Sequence of chain 1.B:
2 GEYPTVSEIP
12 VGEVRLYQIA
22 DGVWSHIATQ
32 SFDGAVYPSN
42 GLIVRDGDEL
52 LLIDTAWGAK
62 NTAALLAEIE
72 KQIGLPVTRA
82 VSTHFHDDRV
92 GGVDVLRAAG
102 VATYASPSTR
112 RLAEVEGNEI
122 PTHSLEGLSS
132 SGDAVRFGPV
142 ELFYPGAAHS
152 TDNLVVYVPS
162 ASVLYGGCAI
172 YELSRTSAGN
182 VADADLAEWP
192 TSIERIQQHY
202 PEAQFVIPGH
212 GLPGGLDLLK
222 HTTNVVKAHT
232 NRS

A protein and the small-molecule ligand that binds it are described below.
Small molecule (SMILES): C[C@H](CS)C(=O)N[C@@H](Cc1c[nH]c2ccccc12)C(=O)O

Binding-site contacts:
Ligand atom O04 contacts residue ARG176 of chain 1.B at 3.1 Å (salt-bridge).
Ligand atom C14 contacts residue TYR38 of chain 1.B at 3.9 Å (hydrophobic).
Ligand atom S20 contacts residue ASP89 of chain 1.B at 3.5 Å (salt-bridge).
Ligand atom C21 contacts residue TRP58 of chain 1.B at 3.4 Å (hydrophobic).
Ligand atom O05 contacts residue ARG176 of chain 1.B at 3.2 Å (salt-bridge).
Ligand atom C19 contacts residue ZN1 of chain 1.K at 3.3 Å.
Ligand atom N10 contacts residue ARG176 of chain 1.B at 3.6 Å.
Ligand atom C18 contacts residue ZN1 of chain 1.K at 3.9 Å.
Ligand atom C15 contacts residue TYR38 of chain 1.B at 3.7 Å (hydrophobic).
Ligand atom C12 contacts residue TYR38 of chain 1.B at 3.8 Å (hydrophobic).
Ligand atom C03 contacts residue ARG176 of chain 1.B at 3.5 Å.
Ligand atom C19 contacts residue ZN1 of chain 1.J at 3.3 Å.
Ligand atom S20 contacts residue CYS169 of chain 1.B at 4.0 Å.
Ligand atom C12 contacts residue ARG176 of chain 1.B at 4.0 Å.
Ligand atom C15 contacts residue ARG176 of chain 1.B at 4.0 Å.
Ligand atom N01 contacts residue ASN181 of chain 1.B at 3.6 Å.
Ligand atom C08 contacts residue ARG176 of chain 1.B at 3.8 Å.
Ligand atom S20 contacts residue ZN1 of chain 1.J at 2.3 Å.
Ligand atom C07 contacts residue ARG176 of chain 1.B at 3.8 Å.
Ligand atom O17 contacts residue ASN181 of chain 1.B at 3.0 Å (h-bond).
Ligand atom C19 contacts residue HIS87 of chain 1.B at 3.9 Å.
Ligand atom C09 contacts residue TYR38 of chain 1.B at 3.6 Å (hydrophobic).
Ligand atom S20 contacts residue ZN1 of chain 1.K at 2.4 Å.
Ligand atom C18 contacts residue ASP89 of chain 1.B at 4.0 Å.
Ligand atom S20 contacts residue HIS211 of chain 1.B at 3.8 Å.
Ligand atom O05 contacts residue GLY180 of chain 1.B at 3.5 Å.
Ligand atom C09 contacts residue ARG176 of chain 1.B at 3.7 Å.
Ligand atom O05 contacts residue ASN181 of chain 1.B at 2.8 Å (h-bond).
Ligand atom C13 contacts residue TYR38 of chain 1.B at 4.0 Å (hydrophobic).
Ligand atom C11 contacts residue ARG176 of chain 1.B at 3.7 Å.
Ligand atom N10 contacts residue TYR38 of chain 1.B at 3.9 Å.
Ligand atom S20 contacts residue HIS150 of chain 1.B at 3.3 Å (h-bond).
Ligand atom O04 contacts residue HIS211 of chain 1.B at 3.8 Å.
Ligand atom C08 contacts residue TYR38 of chain 1.B at 3.6 Å (hydrophobic).
Ligand atom C16 contacts residue ASN181 of chain 1.B at 3.8 Å.
Ligand atom C15 contacts residue HIS211 of chain 1.B at 3.8 Å.
Ligand atom C19 contacts residue ASP89 of chain 1.B at 3.4 Å.
Ligand atom S20 contacts residue HIS87 of chain 1.B at 3.7 Å.
Ligand atom C06 contacts residue HIS211 of chain 1.B at 3.8 Å.
Ligand atom C02 contacts residue HIS211 of chain 1.B at 3.6 Å.